Sequence of chain 1.E:
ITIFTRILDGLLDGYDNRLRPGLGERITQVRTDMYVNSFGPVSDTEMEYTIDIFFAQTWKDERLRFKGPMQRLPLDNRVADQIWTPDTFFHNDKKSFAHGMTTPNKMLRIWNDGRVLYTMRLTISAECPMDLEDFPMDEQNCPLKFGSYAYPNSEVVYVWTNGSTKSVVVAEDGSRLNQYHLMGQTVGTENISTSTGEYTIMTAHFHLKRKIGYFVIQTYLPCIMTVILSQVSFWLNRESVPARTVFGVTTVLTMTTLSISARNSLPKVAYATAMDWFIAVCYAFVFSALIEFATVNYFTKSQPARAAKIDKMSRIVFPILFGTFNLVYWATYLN

A protein and the small-molecule ligand that binds it are described below.
Small molecule (SMILES): CC(=O)[C@H]1CC[C@H]2[C@@H]3CC[C@@H]4C[C@H](O)CC[C@]4(C)[C@H]3CC[C@]12C

Binding-site contacts:
Ligand atom C07 contacts residue ILE305 of chain 1.A at 4.2 Å (hydrophobic).
Ligand atom C20 contacts residue THR309 of chain 1.A at 4.0 Å.
Ligand atom C20 contacts residue TYR312 of chain 1.A at 4.3 Å (hydrophobic).
Ligand atom C12 contacts residue TRP249 of chain 1.E at 3.9 Å (hydrophobic).
Ligand atom C03 contacts residue PRO333 of chain 1.E at 3.9 Å (hydrophobic).
Ligand atom C02 contacts residue PRO333 of chain 1.E at 4.1 Å (hydrophobic).
Ligand atom C20 contacts residue TRP249 of chain 1.E at 4.3 Å (hydrophobic).
Ligand atom C21 contacts residue TYR312 of chain 1.A at 3.8 Å (hydrophobic).
Ligand atom O02 contacts residue TYR312 of chain 1.A at 4.4 Å.
Ligand atom O01 contacts residue ARG329 of chain 1.E at 3.9 Å.
Ligand atom C17 contacts residue THR309 of chain 1.A at 4.5 Å.
Ligand atom C06 contacts residue ILE242 of chain 1.E at 3.5 Å (hydrophobic).
Ligand atom C06 contacts residue VAL246 of chain 1.E at 3.9 Å (hydrophobic).
Ligand atom C18 contacts residue THR309 of chain 1.A at 4.1 Å.
Ligand atom C16 contacts residue ALA308 of chain 1.A at 3.4 Å (hydrophobic).
Ligand atom C16 contacts residue TRP249 of chain 1.E at 4.0 Å (hydrophobic).
Ligand atom C15 contacts residue VAL246 of chain 1.E at 4.4 Å (hydrophobic).
Ligand atom C08 contacts residue TRP249 of chain 1.E at 4.5 Å (hydrophobic).
Ligand atom C15 contacts residue ILE305 of chain 1.A at 4.1 Å (hydrophobic).
Ligand atom C15 contacts residue ALA308 of chain 1.A at 3.5 Å (hydrophobic).
Ligand atom C15 contacts residue TRP249 of chain 1.E at 4.3 Å (hydrophobic).
Ligand atom O01 contacts residue PRO333 of chain 1.E at 3.3 Å.
Ligand atom C04 contacts residue TRP249 of chain 1.E at 4.5 Å (hydrophobic).
Ligand atom C04 contacts residue GLN245 of chain 1.E at 4.1 Å.
Ligand atom O02 contacts residue THR309 of chain 1.A at 2.9 Å (h-bond).
Ligand atom C07 contacts residue VAL246 of chain 1.E at 3.6 Å (hydrophobic).
Ligand atom C14 contacts residue TRP249 of chain 1.E at 3.9 Å (hydrophobic).
Ligand atom C21 contacts residue TRP249 of chain 1.E at 3.7 Å (hydrophobic).
Ligand atom C16 contacts residue THR309 of chain 1.A at 3.9 Å.
Ligand atom O01 contacts residue GLN245 of chain 1.E at 2.7 Å (h-bond).
Ligand atom C03 contacts residue GLN245 of chain 1.E at 3.5 Å.
Ligand atom C06 contacts residue ILE305 of chain 1.A at 4.2 Å (hydrophobic).
Ligand atom C09 contacts residue TRP249 of chain 1.E at 4.1 Å (hydrophobic).
Ligand atom O02 contacts residue ALA308 of chain 1.A at 4.5 Å.
Ligand atom C13 contacts residue TRP249 of chain 1.E at 4.4 Å (hydrophobic).
Ligand atom C11 contacts residue TRP249 of chain 1.E at 4.5 Å (hydrophobic).
Ligand atom C04 contacts residue ILE242 of chain 1.E at 4.1 Å (hydrophobic).
Ligand atom C18 contacts residue ILE305 of chain 1.A at 4.0 Å (hydrophobic).
Ligand atom C17 contacts residue TRP249 of chain 1.E at 3.8 Å (hydrophobic).
Ligand atom C05 contacts residue ILE242 of chain 1.E at 3.6 Å (hydrophobic).

Sequence of chain 1.A:
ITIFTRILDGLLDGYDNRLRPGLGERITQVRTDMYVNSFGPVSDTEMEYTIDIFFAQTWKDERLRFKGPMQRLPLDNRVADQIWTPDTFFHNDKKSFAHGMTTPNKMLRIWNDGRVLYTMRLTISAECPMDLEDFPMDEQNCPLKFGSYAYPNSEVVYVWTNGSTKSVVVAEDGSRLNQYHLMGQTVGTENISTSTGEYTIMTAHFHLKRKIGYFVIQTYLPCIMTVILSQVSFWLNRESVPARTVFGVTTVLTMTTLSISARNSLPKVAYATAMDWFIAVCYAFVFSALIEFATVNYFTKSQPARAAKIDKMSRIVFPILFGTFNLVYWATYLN